Binding-site contacts:
Ligand atom C4 contacts residue ALA216 of chain 1.B at 3.6 Å (hydrophobic).
Ligand atom O1A contacts residue GLY128 of chain 1.B at 3.1 Å (h-bond).
Ligand atom C2' contacts residue ASP149 of chain 1.B at 3.6 Å.
Ligand atom C1' contacts residue ASP149 of chain 1.B at 3.5 Å.
Ligand atom N6 contacts residue LEU222 of chain 1.B at 3.7 Å.
Ligand atom O3B contacts residue ARG160 of chain 1.B at 2.9 Å (salt-bridge).
Ligand atom N7 contacts residue HIS218 of chain 1.B at 3.5 Å.
Ligand atom C5' contacts residue ASP217 of chain 1.B at 3.5 Å.
Ligand atom O3' contacts residue ASP149 of chain 1.B at 2.8 Å (salt-bridge).
Ligand atom C3A contacts residue ARG160 of chain 1.B at 3.4 Å.
Ligand atom O2A contacts residue ASP217 of chain 1.B at 3.6 Å (salt-bridge).
Ligand atom N6 contacts residue ILE197 of chain 1.B at 3.1 Å (h-bond).
Ligand atom O4' contacts residue GLY125 of chain 1.B at 3.5 Å.
Ligand atom N3 contacts residue ASN196 of chain 1.B at 3.3 Å (h-bond).
Ligand atom C2 contacts residue LEU195 of chain 1.B at 3.5 Å (hydrophobic).
Ligand atom O1B contacts residue ARG160 of chain 1.B at 3.7 Å.
Ligand atom PA contacts residue TYR242 of chain 1.B at 3.7 Å.
Ligand atom O2' contacts residue ASP151 of chain 1.B at 2.9 Å (salt-bridge).
Ligand atom N1 contacts residue ASN196 of chain 1.B at 3.3 Å.
Ligand atom C4' contacts residue GLY127 of chain 1.B at 3.5 Å.
Ligand atom O3' contacts residue GLY127 of chain 1.B at 3.3 Å (h-bond).
Ligand atom O2' contacts residue ASP149 of chain 1.B at 2.7 Å (salt-bridge).
Ligand atom C6 contacts residue ILE197 of chain 1.B at 3.4 Å (hydrophobic).
Ligand atom C3' contacts residue LYS173 of chain 1.B at 3.8 Å.
Ligand atom N1 contacts residue ILE197 of chain 1.B at 2.8 Å (h-bond).
Ligand atom PB contacts residue ARG160 of chain 1.B at 3.6 Å.
Ligand atom O1A contacts residue GLN161 of chain 1.B at 3.5 Å (h-bond).
Ligand atom O2A contacts residue TYR242 of chain 1.B at 3.0 Å (h-bond).
Ligand atom PA contacts residue ARG160 of chain 1.B at 3.7 Å.
Ligand atom O3' contacts residue LYS173 of chain 1.B at 2.8 Å (salt-bridge).
Ligand atom C5 contacts residue ALA216 of chain 1.B at 3.7 Å (hydrophobic).
Ligand atom O1A contacts residue ARG160 of chain 1.B at 2.8 Å (salt-bridge).
Ligand atom C8 contacts residue ASP217 of chain 1.B at 3.7 Å.
Ligand atom N6 contacts residue HIS218 of chain 1.B at 2.8 Å (h-bond).
Ligand atom C2 contacts residue ASN196 of chain 1.B at 3.1 Å.
Ligand atom C3' contacts residue ASP149 of chain 1.B at 3.6 Å.
Ligand atom O5' contacts residue GLY127 of chain 1.B at 3.6 Å.
Ligand atom O1B contacts residue LYS173 of chain 1.B at 3.7 Å.
Ligand atom O1B contacts residue GLN161 of chain 1.B at 3.5 Å (h-bond).
Ligand atom O4' contacts residue ALA216 of chain 1.B at 3.7 Å.

Sequence of chain 1.B:
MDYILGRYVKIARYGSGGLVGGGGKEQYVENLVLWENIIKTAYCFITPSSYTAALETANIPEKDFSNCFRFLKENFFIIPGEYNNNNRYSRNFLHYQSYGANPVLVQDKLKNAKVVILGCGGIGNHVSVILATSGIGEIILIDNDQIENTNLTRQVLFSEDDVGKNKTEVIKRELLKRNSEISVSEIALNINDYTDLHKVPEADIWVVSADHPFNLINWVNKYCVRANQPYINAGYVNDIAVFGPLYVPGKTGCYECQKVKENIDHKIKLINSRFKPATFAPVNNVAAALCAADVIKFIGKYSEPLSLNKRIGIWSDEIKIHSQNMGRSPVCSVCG

The small molecule below binds the protein below.
Small molecule (SMILES): Nc1ncnc2c1ncn2[C@@H]1O[C@H](CO[P](=O)(O)C[P](=O)(O)OP(=O)(O)O)[C@@H](O)[C@H]1O